Sequence of chain 1.B:
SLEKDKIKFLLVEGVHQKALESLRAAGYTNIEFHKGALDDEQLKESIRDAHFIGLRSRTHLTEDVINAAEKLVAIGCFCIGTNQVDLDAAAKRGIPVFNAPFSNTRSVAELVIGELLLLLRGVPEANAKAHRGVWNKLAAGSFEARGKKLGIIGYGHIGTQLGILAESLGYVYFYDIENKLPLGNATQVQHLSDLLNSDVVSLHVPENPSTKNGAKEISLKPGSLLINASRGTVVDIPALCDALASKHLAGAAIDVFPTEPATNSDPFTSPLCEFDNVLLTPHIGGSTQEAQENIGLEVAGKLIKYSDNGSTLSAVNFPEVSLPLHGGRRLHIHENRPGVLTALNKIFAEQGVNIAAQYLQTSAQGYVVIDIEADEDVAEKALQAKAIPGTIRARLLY

The small molecule below binds the protein below.
Small molecule (SMILES): O=C(O)CCC(=O)C(=O)O

Sequence of chain 1.A:
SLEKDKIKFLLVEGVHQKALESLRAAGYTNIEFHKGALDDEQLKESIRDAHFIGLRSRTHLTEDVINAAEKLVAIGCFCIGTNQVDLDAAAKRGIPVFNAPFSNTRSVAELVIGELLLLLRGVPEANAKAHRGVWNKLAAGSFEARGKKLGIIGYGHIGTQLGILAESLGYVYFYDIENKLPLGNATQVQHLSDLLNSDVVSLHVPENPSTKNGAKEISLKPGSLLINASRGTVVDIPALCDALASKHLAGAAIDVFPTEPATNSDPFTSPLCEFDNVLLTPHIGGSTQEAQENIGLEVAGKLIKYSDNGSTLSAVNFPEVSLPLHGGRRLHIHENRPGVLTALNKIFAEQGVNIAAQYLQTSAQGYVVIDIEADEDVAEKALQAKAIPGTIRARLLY

Binding-site contacts:
Ligand atom O4 contacts residue PHE82 of chain 1.B at 4.3 Å.
Ligand atom O1 contacts residue ILE304 of chain 1.B at 3.8 Å.
Ligand atom C5 contacts residue CYS83 of chain 1.B at 4.0 Å (hydrophobic).
Ligand atom O2 contacts residue ILE84 of chain 1.B at 2.8 Å (h-bond).
Ligand atom O2 contacts residue GLY85 of chain 1.B at 4.3 Å.
Ligand atom C5 contacts residue ARG60 of chain 1.B at 4.3 Å.
Ligand atom O5 contacts residue SER296 of chain 1.B at 3.7 Å.
Ligand atom C4 contacts residue LYS141 of chain 1.A at 3.3 Å.
Ligand atom C2 contacts residue LYS141 of chain 1.A at 4.2 Å.
Ligand atom O3 contacts residue ARG60 of chain 1.B at 3.9 Å.
Ligand atom O4 contacts residue CYS83 of chain 1.B at 3.2 Å.
Ligand atom O4 contacts residue SER61 of chain 1.B at 4.5 Å.
Ligand atom O1 contacts residue CYS83 of chain 1.B at 4.3 Å.
Ligand atom O1 contacts residue GLY295 of chain 1.B at 4.5 Å.
Ligand atom O3 contacts residue LYS141 of chain 1.A at 4.5 Å.
Ligand atom C1 contacts residue ASN108 of chain 1.B at 4.0 Å.
Ligand atom O1 contacts residue ILE84 of chain 1.B at 4.2 Å.
Ligand atom C1 contacts residue CYS83 of chain 1.B at 4.0 Å (hydrophobic).
Ligand atom C5 contacts residue SER61 of chain 1.B at 3.4 Å.
Ligand atom C3 contacts residue LYS141 of chain 1.A at 3.1 Å.
Ligand atom O2 contacts residue CYS83 of chain 1.B at 3.2 Å.
Ligand atom O5 contacts residue LYS141 of chain 1.A at 4.0 Å.
Ligand atom O3 contacts residue SER61 of chain 1.B at 2.7 Å (h-bond).
Ligand atom C5 contacts residue LYS141 of chain 1.A at 4.2 Å.
Ligand atom C1 contacts residue ILE84 of chain 1.B at 3.9 Å (hydrophobic).
Ligand atom O4 contacts residue ARG60 of chain 1.B at 3.9 Å.
Ligand atom C4 contacts residue CYS83 of chain 1.B at 4.4 Å (hydrophobic).
Ligand atom O1 contacts residue ASN108 of chain 1.B at 3.0 Å (h-bond).
Ligand atom C4 contacts residue SER61 of chain 1.B at 3.5 Å.